Binding-site contacts:
Ligand atom O5 contacts residue ASN75 of chain 1.B at 2.3 Å (h-bond).
Ligand atom C8 contacts residue ASN75 of chain 1.B at 3.2 Å.
Ligand atom C5 contacts residue ASN75 of chain 1.B at 3.6 Å.
Ligand atom C7 contacts residue ASN75 of chain 1.B at 3.6 Å.
Ligand atom C2 contacts residue THR77 of chain 1.B at 4.3 Å.
Ligand atom C1 contacts residue THR77 of chain 1.B at 4.0 Å.
Ligand atom O5 contacts residue MET107 of chain 1.B at 3.5 Å.
Ligand atom C1 contacts residue ASN75 of chain 1.B at 1.5 Å.
Ligand atom N2 contacts residue ASN75 of chain 1.B at 3.1 Å (h-bond).
Ligand atom C1 contacts residue MET107 of chain 1.B at 4.1 Å (hydrophobic).
Ligand atom O7 contacts residue ASN75 of chain 1.B at 3.8 Å.
Ligand atom O6 contacts residue MET107 of chain 1.B at 4.4 Å.
Ligand atom N2 contacts residue THR77 of chain 1.B at 3.8 Å.
Ligand atom C3 contacts residue ASN75 of chain 1.B at 3.8 Å.
Ligand atom C4 contacts residue ASN75 of chain 1.B at 4.3 Å.
Ligand atom C2 contacts residue ASN75 of chain 1.B at 2.6 Å.
Ligand atom C3 contacts residue THR77 of chain 1.B at 4.2 Å.

This small molecule binds to this protein.
Small molecule (SMILES): CC(=O)N[C@@H]1[C@@H](O)[C@H](O)[C@@H](CO)O[C@H]1O

Sequence of chain 1.B:
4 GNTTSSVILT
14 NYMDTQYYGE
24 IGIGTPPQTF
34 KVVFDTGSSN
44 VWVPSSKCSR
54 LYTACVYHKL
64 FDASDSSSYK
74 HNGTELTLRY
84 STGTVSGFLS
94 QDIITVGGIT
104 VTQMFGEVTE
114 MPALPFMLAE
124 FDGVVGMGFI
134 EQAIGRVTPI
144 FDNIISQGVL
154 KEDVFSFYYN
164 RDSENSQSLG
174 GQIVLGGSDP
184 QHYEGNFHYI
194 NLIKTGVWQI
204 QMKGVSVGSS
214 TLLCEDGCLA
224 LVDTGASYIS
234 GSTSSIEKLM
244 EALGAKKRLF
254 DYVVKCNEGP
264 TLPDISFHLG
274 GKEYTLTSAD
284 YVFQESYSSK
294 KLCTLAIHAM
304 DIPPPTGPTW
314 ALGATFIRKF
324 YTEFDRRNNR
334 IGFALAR